Sequence of chain 1.D:
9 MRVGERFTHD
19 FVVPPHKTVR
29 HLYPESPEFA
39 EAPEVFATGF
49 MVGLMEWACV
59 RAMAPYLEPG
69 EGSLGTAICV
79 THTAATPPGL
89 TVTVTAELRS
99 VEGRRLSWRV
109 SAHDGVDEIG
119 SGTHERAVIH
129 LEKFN

Binding-site contacts:
Ligand atom CH3 contacts residue LEU72 of chain 1.C at 3.4 Å (hydrophobic).
Ligand atom CH3 contacts residue GLY73 of chain 1.C at 3.0 Å.
Ligand atom F contacts residue ARG124 of chain 1.C at 3.1 Å.
Ligand atom F contacts residue SER71 of chain 1.C at 4.0 Å.
Ligand atom CH3 contacts residue GLU54 of chain 1.C at 3.1 Å.
Ligand atom OXT contacts residue LEU72 of chain 1.C at 4.2 Å.
Ligand atom OXT contacts residue THR46 of chain 1.D at 2.5 Å (h-bond).
Ligand atom F contacts residue LEU72 of chain 1.C at 4.0 Å.
Ligand atom O contacts residue COA1 of chain 1.J at 4.5 Å.
Ligand atom OXT contacts residue GLY73 of chain 1.C at 3.1 Å (h-bond).
Ligand atom OXT contacts residue GLU54 of chain 1.C at 3.3 Å (salt-bridge).
Ligand atom F contacts residue GLY73 of chain 1.C at 3.7 Å.
Ligand atom C contacts residue THR46 of chain 1.D at 3.2 Å.
Ligand atom O contacts residue VAL27 of chain 1.D at 4.0 Å.
Ligand atom C contacts residue COA1 of chain 1.J at 3.6 Å.
Ligand atom O contacts residue ALA45 of chain 1.D at 4.0 Å.
Ligand atom C contacts residue GLY73 of chain 1.C at 3.5 Å.
Ligand atom O contacts residue GLU54 of chain 1.C at 3.2 Å (salt-bridge).
Ligand atom CH3 contacts residue COA1 of chain 1.J at 3.9 Å.
Ligand atom C contacts residue LEU72 of chain 1.C at 4.4 Å (hydrophobic).
Ligand atom O contacts residue THR46 of chain 1.D at 3.3 Å (h-bond).
Ligand atom CH3 contacts residue ARG124 of chain 1.C at 3.8 Å.
Ligand atom CH3 contacts residue SER71 of chain 1.C at 4.3 Å.
Ligand atom F contacts residue GLU54 of chain 1.C at 2.8 Å.
Ligand atom OXT contacts residue HIS80 of chain 1.D at 4.2 Å.
Ligand atom C contacts residue GLU54 of chain 1.C at 2.9 Å.
Ligand atom OXT contacts residue COA1 of chain 1.J at 2.9 Å (h-bond).

Sequence of chain 1.C:
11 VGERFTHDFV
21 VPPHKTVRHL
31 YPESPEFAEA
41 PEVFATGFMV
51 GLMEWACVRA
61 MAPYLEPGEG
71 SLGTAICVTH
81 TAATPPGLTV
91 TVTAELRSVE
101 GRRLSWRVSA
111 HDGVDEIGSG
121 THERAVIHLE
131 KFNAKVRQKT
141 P

This small molecule binds to this protein.
Small molecule (SMILES): O=C(O)CF